A protein and the small-molecule ligand that binds it are described below.
Small molecule (SMILES): OC[C@H]1O[C@H](O)[C@@H](O)[C@@H](O)[C@@H]1O

Binding-site contacts:
Ligand atom O5 contacts residue ASN207 of chain 1.A at 4.5 Å.
Ligand atom O5 contacts residue SER208 of chain 1.A at 2.7 Å (h-bond).
Ligand atom O5 contacts residue LEU209 of chain 1.A at 4.5 Å.
Ligand atom O5 contacts residue ARG94 of chain 1.A at 4.0 Å.
Ligand atom O5 contacts residue ASP205 of chain 1.A at 2.8 Å (salt-bridge).
Ligand atom O5 contacts residue PRO206 of chain 1.A at 3.8 Å.
Ligand atom O5 contacts residue SER203 of chain 1.A at 3.4 Å.
Ligand atom O5 contacts residue LEU202 of chain 1.A at 4.5 Å.

Sequence of chain 1.A:
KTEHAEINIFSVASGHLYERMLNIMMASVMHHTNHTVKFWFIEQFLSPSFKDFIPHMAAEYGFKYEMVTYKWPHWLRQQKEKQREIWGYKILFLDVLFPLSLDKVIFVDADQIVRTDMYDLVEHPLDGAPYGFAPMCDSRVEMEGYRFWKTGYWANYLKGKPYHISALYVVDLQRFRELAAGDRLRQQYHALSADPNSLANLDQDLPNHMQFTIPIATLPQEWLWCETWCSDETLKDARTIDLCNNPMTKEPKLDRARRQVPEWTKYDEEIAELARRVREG